This protein binds this small molecule.
Small molecule (SMILES): CC1(C)[C@@H]2CC[C@@]1(C)C(=O)C2

Sequence of chain 1.B:
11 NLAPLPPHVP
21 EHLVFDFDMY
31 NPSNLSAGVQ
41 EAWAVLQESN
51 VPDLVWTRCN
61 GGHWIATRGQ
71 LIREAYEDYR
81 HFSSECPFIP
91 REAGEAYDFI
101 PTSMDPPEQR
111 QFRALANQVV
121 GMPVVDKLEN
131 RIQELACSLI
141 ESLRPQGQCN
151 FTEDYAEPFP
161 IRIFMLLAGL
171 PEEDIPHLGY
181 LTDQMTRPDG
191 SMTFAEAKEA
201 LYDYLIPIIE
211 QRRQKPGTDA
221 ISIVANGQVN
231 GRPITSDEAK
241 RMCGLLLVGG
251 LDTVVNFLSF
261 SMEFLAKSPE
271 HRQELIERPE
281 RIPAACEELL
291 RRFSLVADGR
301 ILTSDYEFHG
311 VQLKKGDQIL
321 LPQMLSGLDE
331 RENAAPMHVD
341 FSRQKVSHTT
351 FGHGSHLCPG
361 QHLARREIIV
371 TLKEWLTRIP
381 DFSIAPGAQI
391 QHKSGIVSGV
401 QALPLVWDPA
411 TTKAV

Binding-site contacts:
Ligand atom C9 contacts residue VAL296 of chain 1.B at 3.8 Å (hydrophobic).
Ligand atom C9 contacts residue THR253 of chain 1.B at 4.3 Å.
Ligand atom O contacts residue PHE88 of chain 1.B at 3.4 Å.
Ligand atom C10 contacts residue ILE396 of chain 1.B at 3.9 Å (hydrophobic).
Ligand atom C4 contacts residue HEM1 of chain 1.G at 3.6 Å.
Ligand atom C10 contacts residue PHE88 of chain 1.B at 4.0 Å (hydrophobic).
Ligand atom C9 contacts residue HEM1 of chain 1.G at 3.8 Å.
Ligand atom C8 contacts residue ASP298 of chain 1.B at 3.8 Å.
Ligand atom C2 contacts residue LEU245 of chain 1.B at 3.8 Å (hydrophobic).
Ligand atom C6 contacts residue LEU245 of chain 1.B at 4.3 Å (hydrophobic).
Ligand atom C6 contacts residue GLY249 of chain 1.B at 4.1 Å.
Ligand atom C3 contacts residue TYR97 of chain 1.B at 3.7 Å (hydrophobic).
Ligand atom C6 contacts residue VAL248 of chain 1.B at 4.0 Å (hydrophobic).
Ligand atom C10 contacts residue VAL248 of chain 1.B at 3.9 Å (hydrophobic).
Ligand atom C2 contacts residue TYR97 of chain 1.B at 3.6 Å (hydrophobic).
Ligand atom C2 contacts residue PHE88 of chain 1.B at 4.2 Å (hydrophobic).
Ligand atom C8 contacts residue HEM1 of chain 1.G at 3.8 Å.
Ligand atom C9 contacts residue VAL397 of chain 1.B at 4.3 Å (hydrophobic).
Ligand atom C7 contacts residue HEM1 of chain 1.G at 4.4 Å.
Ligand atom C8 contacts residue VAL296 of chain 1.B at 3.8 Å (hydrophobic).
Ligand atom O contacts residue LEU245 of chain 1.B at 3.6 Å.
Ligand atom C3 contacts residue THR102 of chain 1.B at 3.7 Å.
Ligand atom C10 contacts residue VAL397 of chain 1.B at 4.1 Å (hydrophobic).
Ligand atom C5 contacts residue LEU245 of chain 1.B at 4.3 Å (hydrophobic).
Ligand atom C5 contacts residue HEM1 of chain 1.G at 3.6 Å.
Ligand atom C3 contacts residue LEU245 of chain 1.B at 3.8 Å (hydrophobic).
Ligand atom C1 contacts residue VAL248 of chain 1.B at 4.4 Å (hydrophobic).
Ligand atom O contacts residue TYR97 of chain 1.B at 2.8 Å (h-bond).
Ligand atom C8 contacts residue ILE396 of chain 1.B at 4.5 Å (hydrophobic).
Ligand atom C10 contacts residue THR186 of chain 1.B at 4.1 Å.
Ligand atom C5 contacts residue GLY249 of chain 1.B at 4.4 Å.
Ligand atom C3 contacts residue HEM1 of chain 1.G at 4.2 Å.